This small molecule binds to this protein.
Small molecule (SMILES): CC(=O)N[C@@H]1[C@@H](O)[C@H](O)[C@@H](CO)O[C@H]1O

Binding-site contacts:
Ligand atom C3 contacts residue ASN183 of chain 1.B at 4.2 Å.
Ligand atom C2 contacts residue ASN183 of chain 1.B at 2.8 Å.
Ligand atom O7 contacts residue ASN183 of chain 1.B at 4.0 Å.
Ligand atom C1 contacts residue ASN183 of chain 1.B at 2.2 Å.
Ligand atom C7 contacts residue ASN183 of chain 1.B at 3.8 Å.
Ligand atom O5 contacts residue ASN183 of chain 1.B at 2.7 Å (h-bond).
Ligand atom C5 contacts residue ASN183 of chain 1.B at 4.1 Å.
Ligand atom N2 contacts residue ASN183 of chain 1.B at 3.2 Å (h-bond).

Sequence of chain 1.B:
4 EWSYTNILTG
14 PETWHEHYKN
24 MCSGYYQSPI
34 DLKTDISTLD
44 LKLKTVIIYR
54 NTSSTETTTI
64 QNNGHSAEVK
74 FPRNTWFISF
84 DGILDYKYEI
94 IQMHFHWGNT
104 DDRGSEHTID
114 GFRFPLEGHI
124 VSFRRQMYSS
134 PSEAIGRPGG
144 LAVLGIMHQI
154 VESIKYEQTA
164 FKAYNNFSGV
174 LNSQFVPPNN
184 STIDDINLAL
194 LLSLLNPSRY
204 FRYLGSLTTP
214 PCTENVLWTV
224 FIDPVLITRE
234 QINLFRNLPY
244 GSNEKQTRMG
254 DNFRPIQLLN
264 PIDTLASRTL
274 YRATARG